Sequence of chain 1.A:
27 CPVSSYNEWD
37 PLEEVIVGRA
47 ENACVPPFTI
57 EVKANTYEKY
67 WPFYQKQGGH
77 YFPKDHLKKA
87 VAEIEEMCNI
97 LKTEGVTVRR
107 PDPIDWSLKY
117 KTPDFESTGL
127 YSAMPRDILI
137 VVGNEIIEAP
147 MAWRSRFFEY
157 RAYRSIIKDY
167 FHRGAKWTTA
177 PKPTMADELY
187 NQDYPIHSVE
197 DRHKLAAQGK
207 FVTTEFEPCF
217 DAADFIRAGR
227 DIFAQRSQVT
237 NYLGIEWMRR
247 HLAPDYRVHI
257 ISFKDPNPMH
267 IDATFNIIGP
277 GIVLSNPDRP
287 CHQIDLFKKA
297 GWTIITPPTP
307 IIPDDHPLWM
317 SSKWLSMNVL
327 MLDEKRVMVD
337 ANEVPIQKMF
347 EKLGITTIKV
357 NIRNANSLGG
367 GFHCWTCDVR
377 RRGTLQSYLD

Binding-site contacts:
Ligand atom CB contacts residue HIS266 of chain 1.A at 4.4 Å.
Ligand atom OXT contacts residue SER317 of chain 1.A at 3.9 Å.
Ligand atom N contacts residue GLY365 of chain 1.A at 4.0 Å.
Ligand atom CG contacts residue HIS266 of chain 1.A at 3.6 Å.
Ligand atom OXT contacts residue ALA269 of chain 1.A at 4.3 Å.
Ligand atom CG contacts residue GLY365 of chain 1.A at 3.4 Å.
Ligand atom O contacts residue THR270 of chain 1.A at 4.5 Å.
Ligand atom C contacts residue ALA269 of chain 1.A at 3.8 Å (hydrophobic).
Ligand atom CD contacts residue GLY366 of chain 1.A at 4.4 Å.
Ligand atom CD contacts residue GLY365 of chain 1.A at 3.0 Å.
Ligand atom CG contacts residue CYS370 of chain 1.A at 4.3 Å (hydrophobic).
Ligand atom CB contacts residue ALA269 of chain 1.A at 4.2 Å (hydrophobic).
Ligand atom OXT contacts residue SER318 of chain 1.A at 2.5 Å (h-bond).
Ligand atom C1 contacts residue MET265 of chain 1.A at 4.3 Å (hydrophobic).
Ligand atom O contacts residue ALA269 of chain 1.A at 3.1 Å.
Ligand atom CD contacts residue CYS370 of chain 1.A at 2.9 Å (hydrophobic).
Ligand atom O contacts residue ASN263 of chain 1.A at 3.2 Å.
Ligand atom OXT contacts residue ARG285 of chain 1.A at 3.8 Å.
Ligand atom CB contacts residue GLY365 of chain 1.A at 4.3 Å.
Ligand atom C contacts residue ARG285 of chain 1.A at 3.9 Å.
Ligand atom CB contacts residue ASN263 of chain 1.A at 4.2 Å.
Ligand atom C contacts residue ASN263 of chain 1.A at 3.1 Å.
Ligand atom OXT contacts residue ASN263 of chain 1.A at 2.9 Å (h-bond).
Ligand atom CB contacts residue LEU321 of chain 1.A at 4.3 Å (hydrophobic).
Ligand atom CG contacts residue MET265 of chain 1.A at 4.2 Å (hydrophobic).
Ligand atom N contacts residue HIS266 of chain 1.A at 2.7 Å (h-bond).
Ligand atom N contacts residue ASP133 of chain 1.A at 3.7 Å.
Ligand atom N contacts residue ASP268 of chain 1.A at 3.9 Å.
Ligand atom CD contacts residue ASP268 of chain 1.A at 4.3 Å.
Ligand atom CD contacts residue HIS266 of chain 1.A at 3.7 Å.
Ligand atom N contacts residue CYS370 of chain 1.A at 2.8 Å (h-bond).
Ligand atom C contacts residue SER317 of chain 1.A at 4.5 Å.
Ligand atom C1 contacts residue ASN263 of chain 1.A at 3.2 Å.
Ligand atom O contacts residue SER318 of chain 1.A at 4.2 Å.
Ligand atom CB contacts residue MET265 of chain 1.A at 4.3 Å (hydrophobic).
Ligand atom O contacts residue ARG285 of chain 1.A at 3.2 Å (salt-bridge).
Ligand atom C1 contacts residue SER317 of chain 1.A at 3.8 Å.
Ligand atom C1 contacts residue SER318 of chain 1.A at 4.0 Å.
Ligand atom C contacts residue SER318 of chain 1.A at 3.7 Å.

A small-molecule ligand and the protein it binds are described below.
Small molecule (SMILES): [NH3+]CCCCC(=O)O